The protein below binds the small molecule below.
Small molecule (SMILES): CC(C)CCC[C@@H](C)[C@H]1CC[C@H]2[C@@H]3CC=C4C[C@@H](O)CC[C@]4(C)[C@H]3CC[C@]12C

Binding-site contacts:
Ligand atom C23 contacts residue LEU99 of chain 1.E at 4.0 Å (hydrophobic).
Ligand atom C10 contacts residue THR171 of chain 1.E at 4.1 Å.
Ligand atom C7 contacts residue THR171 of chain 1.E at 3.7 Å.
Ligand atom C8 contacts residue THR171 of chain 1.E at 4.2 Å.
Ligand atom C9 contacts residue TRP175 of chain 1.E at 4.1 Å (hydrophobic).
Ligand atom C4 contacts residue MET172 of chain 1.E at 4.2 Å (hydrophobic).
Ligand atom C3 contacts residue ILE88 of chain 1.E at 3.6 Å (hydrophobic).
Ligand atom C17 contacts residue TRP175 of chain 1.E at 3.3 Å (hydrophobic).
Ligand atom C21 contacts residue TRP175 of chain 1.E at 3.6 Å (hydrophobic).
Ligand atom C26 contacts residue ILE132 of chain 1.E at 3.7 Å (hydrophobic).
Ligand atom C14 contacts residue TRP175 of chain 1.E at 3.3 Å (hydrophobic).
Ligand atom C1 contacts residue ASN92 of chain 1.E at 3.3 Å.
Ligand atom C21 contacts residue ILE95 of chain 1.E at 3.8 Å (hydrophobic).
Ligand atom C19 contacts residue CLR1 of chain 1.H at 3.2 Å.
Ligand atom C6 contacts residue THR171 of chain 1.E at 3.3 Å.
Ligand atom C12 contacts residue TRP175 of chain 1.E at 3.5 Å (hydrophobic).
Ligand atom O1 contacts residue LYS168 of chain 1.E at 3.6 Å.
Ligand atom C6 contacts residue MET172 of chain 1.E at 3.6 Å (hydrophobic).
Ligand atom C2 contacts residue LEU91 of chain 1.E at 4.1 Å (hydrophobic).
Ligand atom C13 contacts residue TRP175 of chain 1.E at 3.7 Å (hydrophobic).
Ligand atom C15 contacts residue TRP175 of chain 1.E at 3.7 Å (hydrophobic).
Ligand atom C23 contacts residue TRP175 of chain 1.E at 3.5 Å (hydrophobic).
Ligand atom C8 contacts residue TRP175 of chain 1.E at 4.2 Å (hydrophobic).
Ligand atom C11 contacts residue ILE95 of chain 1.E at 4.1 Å (hydrophobic).
Ligand atom C9 contacts residue THR171 of chain 1.E at 3.6 Å.
Ligand atom C16 contacts residue TRP175 of chain 1.E at 3.5 Å (hydrophobic).
Ligand atom C20 contacts residue TRP175 of chain 1.E at 4.0 Å (hydrophobic).
Ligand atom C7 contacts residue MET172 of chain 1.E at 3.9 Å (hydrophobic).
Ligand atom C2 contacts residue CLR1 of chain 1.H at 4.0 Å.
Ligand atom O1 contacts residue ILE88 of chain 1.E at 3.3 Å.
Ligand atom C1 contacts residue CLR1 of chain 1.H at 4.1 Å.
Ligand atom C26 contacts residue TRP175 of chain 1.E at 3.7 Å (hydrophobic).
Ligand atom C25 contacts residue TRP175 of chain 1.E at 3.5 Å (hydrophobic).
Ligand atom C21 contacts residue LEU99 of chain 1.E at 3.6 Å (hydrophobic).
Ligand atom C24 contacts residue TRP175 of chain 1.E at 3.9 Å (hydrophobic).
Ligand atom C7 contacts residue TRP175 of chain 1.E at 4.2 Å (hydrophobic).
Ligand atom C11 contacts residue TRP175 of chain 1.E at 4.2 Å (hydrophobic).
Ligand atom C5 contacts residue THR171 of chain 1.E at 3.7 Å.
Ligand atom C2 contacts residue ASN92 of chain 1.E at 4.0 Å.
Ligand atom C12 contacts residue ILE95 of chain 1.E at 4.1 Å (hydrophobic).

Sequence of chain 1.E:
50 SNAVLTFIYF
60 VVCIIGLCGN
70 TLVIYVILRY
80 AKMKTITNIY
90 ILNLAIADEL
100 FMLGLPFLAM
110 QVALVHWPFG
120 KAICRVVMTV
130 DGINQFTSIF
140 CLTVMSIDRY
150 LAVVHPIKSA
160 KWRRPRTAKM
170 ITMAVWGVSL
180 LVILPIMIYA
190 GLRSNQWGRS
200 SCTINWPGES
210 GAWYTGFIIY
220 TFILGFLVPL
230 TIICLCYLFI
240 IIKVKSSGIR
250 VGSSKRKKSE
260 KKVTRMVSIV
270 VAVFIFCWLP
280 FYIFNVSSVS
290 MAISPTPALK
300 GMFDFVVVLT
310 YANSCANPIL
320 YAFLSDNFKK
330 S